Sequence of chain 1.E:
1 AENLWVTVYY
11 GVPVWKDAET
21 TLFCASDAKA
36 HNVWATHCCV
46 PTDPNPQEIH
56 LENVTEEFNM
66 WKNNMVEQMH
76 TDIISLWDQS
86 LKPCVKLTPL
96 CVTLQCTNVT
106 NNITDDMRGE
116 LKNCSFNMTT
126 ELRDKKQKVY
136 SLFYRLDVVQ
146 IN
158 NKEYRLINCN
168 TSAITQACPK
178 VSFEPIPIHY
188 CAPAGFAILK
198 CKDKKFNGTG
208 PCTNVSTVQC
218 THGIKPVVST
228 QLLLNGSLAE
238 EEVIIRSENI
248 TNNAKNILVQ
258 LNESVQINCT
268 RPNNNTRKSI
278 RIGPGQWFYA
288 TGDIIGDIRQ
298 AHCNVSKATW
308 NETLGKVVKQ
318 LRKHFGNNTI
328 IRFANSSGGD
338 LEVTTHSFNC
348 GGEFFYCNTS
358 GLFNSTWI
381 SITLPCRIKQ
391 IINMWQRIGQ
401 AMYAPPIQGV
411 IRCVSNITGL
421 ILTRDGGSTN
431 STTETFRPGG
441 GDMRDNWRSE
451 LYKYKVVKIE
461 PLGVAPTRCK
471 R

Binding-site contacts:
Ligand atom C1 contacts residue SER261 of chain 1.E at 3.9 Å.
Ligand atom C5 contacts residue ASN416 of chain 1.E at 3.7 Å.
Ligand atom O7 contacts residue ASN416 of chain 1.E at 3.5 Å (h-bond).
Ligand atom C7 contacts residue ASN416 of chain 1.E at 3.3 Å.
Ligand atom C6 contacts residue SER261 of chain 1.E at 4.1 Å.
Ligand atom C1 contacts residue ASN416 of chain 1.E at 1.5 Å.
Ligand atom C8 contacts residue NAG1 of chain 1.Y at 3.3 Å.
Ligand atom C3 contacts residue ASN416 of chain 1.E at 3.7 Å.
Ligand atom C2 contacts residue ASN416 of chain 1.E at 2.4 Å.
Ligand atom C5 contacts residue SER261 of chain 1.E at 4.1 Å.
Ligand atom C4 contacts residue ASN416 of chain 1.E at 4.2 Å.
Ligand atom N2 contacts residue ASN416 of chain 1.E at 2.8 Å (h-bond).
Ligand atom C8 contacts residue ASN232 of chain 1.E at 3.6 Å.
Ligand atom O5 contacts residue SER261 of chain 1.E at 3.1 Å (h-bond).
Ligand atom C7 contacts residue ASN232 of chain 1.E at 4.4 Å.
Ligand atom O5 contacts residue ASN416 of chain 1.E at 2.4 Å (h-bond).
Ligand atom C8 contacts residue ASN416 of chain 1.E at 3.9 Å.

A small-molecule ligand and the protein it binds are described below.
Small molecule (SMILES): CC(=O)N[C@@H]1[C@@H](O)[C@H](O)[C@@H](CO)O[C@H]1O